Sequence of chain 1.F:
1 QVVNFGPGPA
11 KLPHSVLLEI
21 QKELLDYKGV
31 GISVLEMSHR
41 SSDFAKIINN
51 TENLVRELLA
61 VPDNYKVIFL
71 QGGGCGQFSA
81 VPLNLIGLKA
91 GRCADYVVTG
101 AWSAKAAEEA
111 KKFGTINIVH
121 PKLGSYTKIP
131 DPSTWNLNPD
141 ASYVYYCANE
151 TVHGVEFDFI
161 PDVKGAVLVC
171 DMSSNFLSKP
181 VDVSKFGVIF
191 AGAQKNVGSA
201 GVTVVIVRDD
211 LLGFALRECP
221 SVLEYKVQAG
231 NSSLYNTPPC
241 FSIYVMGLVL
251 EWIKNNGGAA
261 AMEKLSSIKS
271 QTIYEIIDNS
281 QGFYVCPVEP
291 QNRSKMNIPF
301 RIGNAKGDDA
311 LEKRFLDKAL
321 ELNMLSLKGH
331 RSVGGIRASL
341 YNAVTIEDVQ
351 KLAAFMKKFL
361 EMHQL

Binding-site contacts:
Ligand atom C contacts residue ARG337 of chain 1.D at 3.5 Å.
Ligand atom O contacts residue TRP102 of chain 1.D at 4.4 Å.
Ligand atom C contacts residue TRP102 of chain 1.D at 4.0 Å (hydrophobic).
Ligand atom O3P contacts residue HIS330 of chain 1.D at 3.6 Å.
Ligand atom O2P contacts residue THR237 of chain 1.F at 4.4 Å.
Ligand atom O2P contacts residue HIS39 of chain 1.F at 2.8 Å (h-bond).
Ligand atom O3P contacts residue ARG40 of chain 1.F at 3.9 Å.
Ligand atom P contacts residue HIS330 of chain 1.D at 4.4 Å.
Ligand atom OXT contacts residue TRP102 of chain 1.D at 3.5 Å (h-bond).
Ligand atom CA contacts residue ARG337 of chain 1.D at 4.0 Å.
Ligand atom P contacts residue TRP102 of chain 1.D at 4.3 Å.
Ligand atom CB contacts residue TRP102 of chain 1.D at 3.8 Å (hydrophobic).
Ligand atom P contacts residue ARG40 of chain 1.F at 3.8 Å.
Ligand atom N contacts residue GLY8 of chain 1.D at 3.8 Å.
Ligand atom C contacts residue LLP195 of chain 1.D at 3.8 Å.
Ligand atom OG contacts residue HIS330 of chain 1.D at 4.3 Å.
Ligand atom O1P contacts residue ARG40 of chain 1.F at 3.2 Å (salt-bridge).
Ligand atom OXT contacts residue THR151 of chain 1.D at 3.3 Å.
Ligand atom OXT contacts residue HIS330 of chain 1.D at 4.2 Å.
Ligand atom O contacts residue LLP195 of chain 1.D at 3.1 Å.
Ligand atom CB contacts residue HIS39 of chain 1.F at 4.2 Å.
Ligand atom OXT contacts residue VAL152 of chain 1.D at 3.5 Å.
Ligand atom N contacts residue ARG337 of chain 1.D at 3.7 Å.
Ligand atom CB contacts residue LLP195 of chain 1.D at 3.8 Å.
Ligand atom C contacts residue PRO7 of chain 1.D at 4.2 Å (hydrophobic).
Ligand atom O contacts residue THR151 of chain 1.D at 3.3 Å.
Ligand atom C contacts residue THR151 of chain 1.D at 3.7 Å.
Ligand atom O contacts residue ARG337 of chain 1.D at 4.1 Å.
Ligand atom OXT contacts residue LLP195 of chain 1.D at 4.4 Å.
Ligand atom CA contacts residue TRP102 of chain 1.D at 4.2 Å (hydrophobic).
Ligand atom CB contacts residue GLY8 of chain 1.D at 4.2 Å.
Ligand atom OXT contacts residue ARG337 of chain 1.D at 2.8 Å (salt-bridge).
Ligand atom N contacts residue PRO7 of chain 1.D at 3.7 Å.
Ligand atom CA contacts residue HIS330 of chain 1.D at 4.2 Å.
Ligand atom P contacts residue HIS39 of chain 1.F at 3.7 Å.
Ligand atom OG contacts residue LLP195 of chain 1.D at 4.3 Å.
Ligand atom O2P contacts residue ARG40 of chain 1.F at 3.4 Å (salt-bridge).
Ligand atom O1P contacts residue HIS39 of chain 1.F at 3.4 Å (h-bond).
Ligand atom OG contacts residue TRP102 of chain 1.D at 3.1 Å.
Ligand atom O contacts residue PRO7 of chain 1.D at 3.2 Å (h-bond).

This protein binds this small molecule.
Small molecule (SMILES): N[C@@H](COP(=O)(O)O)C(=O)O

Sequence of chain 1.D:
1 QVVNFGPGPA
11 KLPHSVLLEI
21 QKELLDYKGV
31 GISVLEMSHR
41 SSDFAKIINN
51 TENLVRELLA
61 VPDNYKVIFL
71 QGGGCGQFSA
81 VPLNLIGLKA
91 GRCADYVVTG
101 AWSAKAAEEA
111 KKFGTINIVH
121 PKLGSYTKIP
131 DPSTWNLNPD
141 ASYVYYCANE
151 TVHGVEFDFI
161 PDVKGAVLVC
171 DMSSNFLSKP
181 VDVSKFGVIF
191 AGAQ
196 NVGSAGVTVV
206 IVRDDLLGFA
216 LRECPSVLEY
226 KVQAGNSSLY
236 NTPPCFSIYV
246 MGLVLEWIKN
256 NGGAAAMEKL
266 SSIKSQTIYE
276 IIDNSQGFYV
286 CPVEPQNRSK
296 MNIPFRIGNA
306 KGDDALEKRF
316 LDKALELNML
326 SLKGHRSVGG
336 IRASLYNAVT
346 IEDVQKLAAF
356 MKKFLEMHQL